The protein below binds the small molecule below.
Small molecule (SMILES): CC(=O)N[C@H]1[C@H](O[C@H]2[C@H](O)[C@@H](NC(C)=O)CO[C@@H]2CO)O[C@H](CO)[C@@H](O)[C@@H]1O

Binding-site contacts:
Ligand atom C3 contacts residue ASN1108 of chain 1.C at 3.9 Å.
Ligand atom C4 contacts residue ASN1108 of chain 1.C at 4.4 Å.
Ligand atom C8 contacts residue ASN1108 of chain 1.C at 4.3 Å.
Ligand atom C5 contacts residue ASN1108 of chain 1.C at 3.9 Å.
Ligand atom C1 contacts residue ASN1108 of chain 1.C at 1.5 Å.
Ligand atom O5 contacts residue ASN1108 of chain 1.C at 2.6 Å (h-bond).
Ligand atom O7 contacts residue ASN1108 of chain 1.C at 3.4 Å (h-bond).
Ligand atom C7 contacts residue ASN1108 of chain 1.C at 3.2 Å.
Ligand atom C2 contacts residue ASN1108 of chain 1.C at 2.5 Å.
Ligand atom N2 contacts residue ASN1108 of chain 1.C at 2.8 Å (h-bond).

Sequence of chain 1.C:
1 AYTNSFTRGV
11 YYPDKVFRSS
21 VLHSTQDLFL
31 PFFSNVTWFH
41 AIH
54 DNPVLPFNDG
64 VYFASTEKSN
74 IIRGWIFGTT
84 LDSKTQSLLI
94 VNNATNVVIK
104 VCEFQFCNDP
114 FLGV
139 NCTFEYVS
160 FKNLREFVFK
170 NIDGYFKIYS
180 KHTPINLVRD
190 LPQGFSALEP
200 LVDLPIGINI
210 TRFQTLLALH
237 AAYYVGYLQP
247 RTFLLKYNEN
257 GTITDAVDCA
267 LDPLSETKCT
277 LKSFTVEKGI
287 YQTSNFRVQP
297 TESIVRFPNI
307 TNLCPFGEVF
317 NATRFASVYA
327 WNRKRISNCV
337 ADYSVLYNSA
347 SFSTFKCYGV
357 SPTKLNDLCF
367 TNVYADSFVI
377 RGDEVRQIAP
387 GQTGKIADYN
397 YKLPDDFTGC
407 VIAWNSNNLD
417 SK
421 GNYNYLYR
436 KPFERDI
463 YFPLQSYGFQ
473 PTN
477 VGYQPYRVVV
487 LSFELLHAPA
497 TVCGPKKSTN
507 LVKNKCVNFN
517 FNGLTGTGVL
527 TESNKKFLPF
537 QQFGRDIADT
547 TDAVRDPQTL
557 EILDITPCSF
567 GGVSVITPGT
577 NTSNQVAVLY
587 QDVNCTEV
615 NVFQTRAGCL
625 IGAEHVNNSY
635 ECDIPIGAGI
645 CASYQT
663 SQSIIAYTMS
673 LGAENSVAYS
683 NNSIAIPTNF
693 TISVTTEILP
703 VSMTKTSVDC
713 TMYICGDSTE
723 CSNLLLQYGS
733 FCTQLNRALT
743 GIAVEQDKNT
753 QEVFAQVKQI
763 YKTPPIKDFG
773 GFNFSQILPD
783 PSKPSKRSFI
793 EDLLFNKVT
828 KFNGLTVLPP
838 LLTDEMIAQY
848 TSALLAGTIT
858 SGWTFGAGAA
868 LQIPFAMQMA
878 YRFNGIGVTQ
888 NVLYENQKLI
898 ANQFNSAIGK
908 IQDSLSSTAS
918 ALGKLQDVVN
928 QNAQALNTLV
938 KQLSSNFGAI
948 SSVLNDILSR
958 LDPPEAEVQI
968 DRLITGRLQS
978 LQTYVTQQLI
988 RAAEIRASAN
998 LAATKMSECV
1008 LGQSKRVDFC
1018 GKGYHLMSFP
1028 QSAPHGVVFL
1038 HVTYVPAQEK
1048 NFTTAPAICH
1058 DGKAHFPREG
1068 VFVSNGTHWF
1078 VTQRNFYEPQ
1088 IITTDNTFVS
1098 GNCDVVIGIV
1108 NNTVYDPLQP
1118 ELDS